A protein and the small-molecule ligand that binds it are described below.
Small molecule (SMILES): O=C(NC1CCCCC1)[C@H](C1CCCCC1)n1c(-c2ccc(CO)cc2)nc2ccccc21

Binding-site contacts:
Ligand atom C33 contacts residue ASN44 of chain 1.A at 3.6 Å.
Ligand atom C19 contacts residue TYR130 of chain 1.A at 3.9 Å (hydrophobic).
Ligand atom C27 contacts residue SER93 of chain 1.A at 3.5 Å.
Ligand atom C30 contacts residue ILE96 of chain 1.A at 3.7 Å (hydrophobic).
Ligand atom C26 contacts residue ILE30 of chain 1.A at 3.9 Å (hydrophobic).
Ligand atom C21 contacts residue PHE90 of chain 1.A at 3.9 Å (hydrophobic).
Ligand atom N3 contacts residue SER93 of chain 1.A at 3.5 Å.
Ligand atom C27 contacts residue ILE113 of chain 1.A at 3.8 Å (hydrophobic).
Ligand atom C28 contacts residue ILE47 of chain 1.A at 3.9 Å (hydrophobic).
Ligand atom C31 contacts residue MSE51 of chain 1.A at 3.9 Å.
Ligand atom C14 contacts residue MSE51 of chain 1.A at 3.9 Å.
Ligand atom C28 contacts residue ASN44 of chain 1.A at 3.4 Å.
Ligand atom C7 contacts residue TYR130 of chain 1.A at 3.8 Å (hydrophobic).
Ligand atom C16 contacts residue ILE118 of chain 1.A at 3.7 Å (hydrophobic).
Ligand atom N3 contacts residue TYR130 of chain 1.A at 2.8 Å (h-bond).
Ligand atom C7 contacts residue ILE113 of chain 1.A at 3.8 Å (hydrophobic).
Ligand atom C9 contacts residue TYR130 of chain 1.A at 3.9 Å (hydrophobic).
Ligand atom C12 contacts residue SER93 of chain 1.A at 3.8 Å.
Ligand atom C27 contacts residue PHE97 of chain 1.A at 3.8 Å (hydrophobic).
Ligand atom C15 contacts residue PHE90 of chain 1.A at 3.5 Å (hydrophobic).
Ligand atom C21 contacts residue MSE211 of chain 1.A at 3.5 Å.
Ligand atom O20 contacts residue MSE211 of chain 1.A at 3.5 Å.
Ligand atom C1 contacts residue SER93 of chain 1.A at 3.9 Å.
Ligand atom C13 contacts residue MSE126 of chain 1.A at 3.9 Å.
Ligand atom C29 contacts residue SER116 of chain 1.A at 3.9 Å.
Ligand atom O10 contacts residue MSE51 of chain 1.A at 3.4 Å.
Ligand atom C26 contacts residue ILE96 of chain 1.A at 3.7 Å (hydrophobic).
Ligand atom C32 contacts residue HIS55 of chain 1.A at 3.7 Å.
Ligand atom C19 contacts residue ILE113 of chain 1.A at 3.6 Å (hydrophobic).
Ligand atom C25 contacts residue SER93 of chain 1.A at 3.6 Å.
Ligand atom C19 contacts residue SER93 of chain 1.A at 3.4 Å.
Ligand atom C31 contacts residue MSE89 of chain 1.A at 3.6 Å.
Ligand atom O20 contacts residue TRP215 of chain 1.A at 3.2 Å (h-bond).
Ligand atom C22 contacts residue ILE113 of chain 1.A at 3.8 Å (hydrophobic).
Ligand atom C18 contacts residue ILE30 of chain 1.A at 3.8 Å (hydrophobic).
Ligand atom C1 contacts residue TYR130 of chain 1.A at 3.7 Å (hydrophobic).
Ligand atom C24 contacts residue MSE89 of chain 1.A at 3.7 Å.
Ligand atom N8 contacts residue SER93 of chain 1.A at 3.7 Å.
Ligand atom C7 contacts residue SER93 of chain 1.A at 3.6 Å.
Ligand atom C31 contacts residue HIS55 of chain 1.A at 3.5 Å.

Sequence of chain 1.A:
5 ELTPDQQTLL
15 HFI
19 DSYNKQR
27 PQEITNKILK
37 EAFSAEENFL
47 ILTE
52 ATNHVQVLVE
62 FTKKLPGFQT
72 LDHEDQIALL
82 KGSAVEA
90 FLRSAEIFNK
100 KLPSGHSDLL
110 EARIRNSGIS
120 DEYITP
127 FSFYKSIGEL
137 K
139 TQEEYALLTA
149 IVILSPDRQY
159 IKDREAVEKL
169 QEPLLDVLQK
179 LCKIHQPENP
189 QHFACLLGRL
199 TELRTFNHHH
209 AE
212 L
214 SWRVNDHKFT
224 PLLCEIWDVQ